This protein binds this small molecule.
Small molecule (SMILES): CC(=O)N[C@H]1[C@H](O[C@H]2[C@H](O)[C@@H](NC(C)=O)CO[C@@H]2CO)O[C@H](CO)[C@@H](O)[C@@H]1O

Sequence of chain 1.A:
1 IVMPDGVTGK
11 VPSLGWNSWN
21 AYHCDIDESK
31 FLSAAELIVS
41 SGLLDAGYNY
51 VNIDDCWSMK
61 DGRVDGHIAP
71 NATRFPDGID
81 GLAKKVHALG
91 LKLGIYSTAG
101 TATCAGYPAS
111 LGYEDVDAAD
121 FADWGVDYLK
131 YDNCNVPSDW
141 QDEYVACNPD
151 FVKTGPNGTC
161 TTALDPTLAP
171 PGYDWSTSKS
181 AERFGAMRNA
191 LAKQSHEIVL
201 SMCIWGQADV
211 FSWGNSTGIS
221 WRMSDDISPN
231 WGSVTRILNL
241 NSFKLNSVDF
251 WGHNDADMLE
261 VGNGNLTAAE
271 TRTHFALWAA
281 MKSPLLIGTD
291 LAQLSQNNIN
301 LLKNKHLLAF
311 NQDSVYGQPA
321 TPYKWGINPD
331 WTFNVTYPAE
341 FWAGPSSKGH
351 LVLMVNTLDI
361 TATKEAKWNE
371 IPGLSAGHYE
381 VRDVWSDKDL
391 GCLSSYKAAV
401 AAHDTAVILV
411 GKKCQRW

Binding-site contacts:
Ligand atom O7 contacts residue TYR107 of chain 1.A at 4.4 Å.
Ligand atom O7 contacts residue LYS60 of chain 1.A at 3.0 Å (salt-bridge).
Ligand atom C8 contacts residue ASP61 of chain 1.A at 3.7 Å.
Ligand atom C1 contacts residue ARG74 of chain 1.A at 4.1 Å.
Ligand atom C1 contacts residue THR73 of chain 1.A at 4.5 Å.
Ligand atom C5 contacts residue THR73 of chain 1.A at 4.1 Å.
Ligand atom C6 contacts residue ARG74 of chain 1.A at 3.9 Å.
Ligand atom O5 contacts residue ARG74 of chain 1.A at 3.2 Å (salt-bridge).
Ligand atom C3 contacts residue ASN71 of chain 1.A at 3.8 Å.
Ligand atom O6 contacts residue ARG74 of chain 1.A at 3.0 Å (salt-bridge).
Ligand atom C2 contacts residue ASN71 of chain 1.A at 2.5 Å.
Ligand atom C6 contacts residue THR73 of chain 1.A at 4.1 Å.
Ligand atom C7 contacts residue ASN71 of chain 1.A at 3.2 Å.
Ligand atom O5 contacts residue ASN71 of chain 1.A at 2.4 Å (h-bond).
Ligand atom C7 contacts residue MET59 of chain 1.A at 3.9 Å (hydrophobic).
Ligand atom C8 contacts residue MET59 of chain 1.A at 3.8 Å (hydrophobic).
Ligand atom O7 contacts residue MET59 of chain 1.A at 3.7 Å.
Ligand atom C4 contacts residue ASN71 of chain 1.A at 4.2 Å.
Ligand atom N2 contacts residue MET59 of chain 1.A at 4.2 Å.
Ligand atom C5 contacts residue ARG74 of chain 1.A at 4.1 Å.
Ligand atom C5 contacts residue ASN71 of chain 1.A at 3.6 Å.
Ligand atom O7 contacts residue ASN71 of chain 1.A at 3.0 Å (h-bond).
Ligand atom O5 contacts residue THR73 of chain 1.A at 4.3 Å.
Ligand atom C1 contacts residue ASN71 of chain 1.A at 1.4 Å.
Ligand atom N2 contacts residue ASN71 of chain 1.A at 2.9 Å (h-bond).
Ligand atom C7 contacts residue LYS60 of chain 1.A at 3.5 Å.
Ligand atom C8 contacts residue LYS60 of chain 1.A at 3.3 Å.
Ligand atom O7 contacts residue SER58 of chain 1.A at 3.5 Å (h-bond).